Sequence of chain 1.A:
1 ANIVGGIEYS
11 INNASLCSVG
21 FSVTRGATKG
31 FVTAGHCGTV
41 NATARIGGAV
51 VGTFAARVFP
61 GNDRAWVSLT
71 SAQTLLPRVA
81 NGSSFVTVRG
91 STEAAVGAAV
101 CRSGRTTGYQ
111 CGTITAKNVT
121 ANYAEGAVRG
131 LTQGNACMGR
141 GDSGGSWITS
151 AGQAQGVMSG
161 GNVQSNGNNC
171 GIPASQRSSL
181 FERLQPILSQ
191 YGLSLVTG

Binding-site contacts:
Ligand atom N contacts residue BOC1 of chain 1.C at 1.3 Å.
Ligand atom C contacts residue PRO4 of chain 1.C at 0.0 Å (hydrophobic).
Ligand atom CM contacts residue PVA5 of chain 1.C at 0.1 Å.
Ligand atom C1 contacts residue BOC1 of chain 1.C at 0.5 Å.
Ligand atom CB contacts residue PRO4 of chain 1.C at 0.0 Å (hydrophobic).
Ligand atom C3 contacts residue BOC1 of chain 1.C at 0.4 Å.
Ligand atom O2 contacts residue BOC1 of chain 1.C at 0.1 Å (h-bond).
Ligand atom CA contacts residue ALA3 of chain 1.C at 0.0 Å (hydrophobic).
Ligand atom CA contacts residue PVA5 of chain 1.C at 1.5 Å.
Ligand atom C contacts residue ALA2 of chain 1.C at 1.3 Å (hydrophobic).
Ligand atom N contacts residue PRO4 of chain 1.C at 0.0 Å (h-bond).
Ligand atom N contacts residue PRO4 of chain 1.C at 1.3 Å.
Ligand atom CT contacts residue BOC1 of chain 1.C at 0.4 Å.
Ligand atom C contacts residue ALA3 of chain 1.C at 0.0 Å (hydrophobic).
Ligand atom O1P contacts residue PVA5 of chain 1.C at 0.0 Å (h-bond).
Ligand atom CD contacts residue PRO4 of chain 1.C at 0.0 Å (hydrophobic).
Ligand atom N contacts residue ALA3 of chain 1.C at 1.3 Å.
Ligand atom CB contacts residue ALA2 of chain 1.C at 0.1 Å (hydrophobic).
Ligand atom O contacts residue ALA2 of chain 1.C at 0.0 Å (h-bond).
Ligand atom N contacts residue ALA3 of chain 1.C at 0.0 Å (h-bond).
Ligand atom P contacts residue SER143 of chain 1.A at 1.6 Å.
Ligand atom O1 contacts residue BOC1 of chain 1.C at 0.1 Å (h-bond).
Ligand atom P contacts residue PVA5 of chain 1.C at 0.1 Å.
Ligand atom OHN contacts residue PVA5 of chain 1.C at 0.2 Å (h-bond).
Ligand atom C contacts residue PVA5 of chain 1.C at 1.3 Å.
Ligand atom CA contacts residue PVA5 of chain 1.C at 0.0 Å.
Ligand atom C2 contacts residue PVA5 of chain 1.C at 0.0 Å.
Ligand atom CB contacts residue ALA3 of chain 1.C at 0.0 Å (hydrophobic).
Ligand atom CG contacts residue PRO4 of chain 1.C at 0.0 Å (hydrophobic).
Ligand atom CA contacts residue PRO4 of chain 1.C at 0.0 Å (hydrophobic).
Ligand atom C3 contacts residue PVA5 of chain 1.C at 0.0 Å.
Ligand atom CA contacts residue ALA2 of chain 1.C at 0.1 Å (hydrophobic).
Ligand atom O contacts residue PRO4 of chain 1.C at 0.0 Å (h-bond).
Ligand atom O contacts residue ALA3 of chain 1.C at 0.0 Å (h-bond).
Ligand atom C contacts residue ALA2 of chain 1.C at 0.0 Å (hydrophobic).
Ligand atom C contacts residue BOC1 of chain 1.C at 0.1 Å.
Ligand atom C2 contacts residue BOC1 of chain 1.C at 0.7 Å.
Ligand atom N contacts residue ALA2 of chain 1.C at 0.0 Å (h-bond).
Ligand atom C contacts residue PRO4 of chain 1.C at 1.3 Å (hydrophobic).
Ligand atom N contacts residue PVA5 of chain 1.C at 0.0 Å (h-bond).

Sequence of chain 1.C:
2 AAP

The protein below binds the small molecule below.
Small molecule (SMILES): CC(C)[C@H](NC(=O)[C@@H]1CCCN1C(=O)[C@H](C)NC(=O)[C@H](C)NC(=O)OC(C)(C)C)[PH](=O)O[C@@H](C)C(=O)N[C@@H](C)C(=O)O